Binding-site contacts:
Ligand atom N2 contacts residue ASN239 of chain 1.B at 2.8 Å (h-bond).
Ligand atom C2 contacts residue ASN239 of chain 1.B at 2.5 Å.
Ligand atom C8 contacts residue GLY261 of chain 1.B at 4.4 Å.
Ligand atom C2 contacts residue THR241 of chain 1.B at 3.5 Å.
Ligand atom O5 contacts residue THR241 of chain 1.B at 3.5 Å (h-bond).
Ligand atom C6 contacts residue THR241 of chain 1.B at 4.5 Å.
Ligand atom O7 contacts residue ALA260 of chain 1.B at 4.4 Å.
Ligand atom C3 contacts residue THR241 of chain 1.B at 3.5 Å.
Ligand atom C5 contacts residue GLN250 of chain 1.B at 4.4 Å.
Ligand atom C7 contacts residue TYR71 of chain 1.B at 4.4 Å (hydrophobic).
Ligand atom O5 contacts residue GLN250 of chain 1.B at 3.1 Å (h-bond).
Ligand atom C6 contacts residue GLN250 of chain 1.B at 4.5 Å.
Ligand atom O4 contacts residue THR241 of chain 1.B at 3.9 Å.
Ligand atom N2 contacts residue TYR71 of chain 1.B at 4.4 Å.
Ligand atom C1 contacts residue GLN250 of chain 1.B at 3.7 Å.
Ligand atom C4 contacts residue THR241 of chain 1.B at 4.0 Å.
Ligand atom O5 contacts residue ASN239 of chain 1.B at 2.5 Å (h-bond).
Ligand atom N2 contacts residue THR241 of chain 1.B at 3.8 Å.
Ligand atom C3 contacts residue ASN239 of chain 1.B at 3.8 Å.
Ligand atom C5 contacts residue THR241 of chain 1.B at 3.4 Å.
Ligand atom O6 contacts residue GLN250 of chain 1.B at 3.9 Å.
Ligand atom C7 contacts residue ASN239 of chain 1.B at 4.1 Å.
Ligand atom C5 contacts residue ASN239 of chain 1.B at 3.7 Å.
Ligand atom C1 contacts residue THR241 of chain 1.B at 2.9 Å.
Ligand atom C8 contacts residue TYR71 of chain 1.B at 3.0 Å (hydrophobic).
Ligand atom C4 contacts residue ASN239 of chain 1.B at 4.3 Å.
Ligand atom C1 contacts residue ASN239 of chain 1.B at 1.4 Å.

Sequence of chain 1.B:
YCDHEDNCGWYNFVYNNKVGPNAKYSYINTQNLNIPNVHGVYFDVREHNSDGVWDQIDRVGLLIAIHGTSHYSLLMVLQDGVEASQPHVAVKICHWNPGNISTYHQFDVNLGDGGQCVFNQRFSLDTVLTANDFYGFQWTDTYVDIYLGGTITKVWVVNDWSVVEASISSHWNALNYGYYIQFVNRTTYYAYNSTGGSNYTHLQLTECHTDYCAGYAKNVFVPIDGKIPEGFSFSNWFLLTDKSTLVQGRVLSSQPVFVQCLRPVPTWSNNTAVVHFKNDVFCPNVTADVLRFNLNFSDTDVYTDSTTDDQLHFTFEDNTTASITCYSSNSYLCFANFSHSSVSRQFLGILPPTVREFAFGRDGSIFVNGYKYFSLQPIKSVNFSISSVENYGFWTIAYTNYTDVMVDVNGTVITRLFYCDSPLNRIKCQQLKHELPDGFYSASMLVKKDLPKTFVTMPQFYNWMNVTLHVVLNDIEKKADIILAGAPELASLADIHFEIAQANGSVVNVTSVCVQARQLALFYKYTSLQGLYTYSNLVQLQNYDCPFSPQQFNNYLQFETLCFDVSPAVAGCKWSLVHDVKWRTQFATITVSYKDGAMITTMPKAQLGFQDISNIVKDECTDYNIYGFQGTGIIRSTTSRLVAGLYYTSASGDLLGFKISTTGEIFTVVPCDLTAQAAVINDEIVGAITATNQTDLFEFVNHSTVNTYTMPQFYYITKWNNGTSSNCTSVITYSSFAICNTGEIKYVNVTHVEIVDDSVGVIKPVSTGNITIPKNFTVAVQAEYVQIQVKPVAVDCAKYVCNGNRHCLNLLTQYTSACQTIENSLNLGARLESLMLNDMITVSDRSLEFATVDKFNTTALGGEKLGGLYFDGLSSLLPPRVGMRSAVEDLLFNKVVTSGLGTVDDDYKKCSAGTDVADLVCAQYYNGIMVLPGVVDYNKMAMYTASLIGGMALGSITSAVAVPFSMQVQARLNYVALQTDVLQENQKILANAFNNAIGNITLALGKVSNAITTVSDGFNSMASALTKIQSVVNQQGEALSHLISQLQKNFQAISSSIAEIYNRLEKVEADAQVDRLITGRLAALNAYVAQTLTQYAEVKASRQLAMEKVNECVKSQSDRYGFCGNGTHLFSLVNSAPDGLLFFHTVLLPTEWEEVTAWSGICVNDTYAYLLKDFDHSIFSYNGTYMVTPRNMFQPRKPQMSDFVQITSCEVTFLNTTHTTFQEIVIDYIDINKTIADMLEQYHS

The small molecule below binds the protein below.
Small molecule (SMILES): CC(=O)N[C@H]1[C@H](O[C@H]2[C@H](O)[C@@H](NC(C)=O)CO[C@@H]2CO)O[C@H](CO)[C@@H](O)[C@@H]1O